A small-molecule ligand and the protein it binds are described below.
Small molecule (SMILES): [H]/N=C/[C@H](C[C@@H]1CCNC1=O)NC(=O)[C@@H]1[C@@H]2[C@H](CN1C(=O)[C@@H](NC(=O)C(F)(F)F)C(C)(C)C)C2(C)C

Binding-site contacts:
Ligand atom F3 contacts residue ARG188 of chain 2.A at 3.8 Å.
Ligand atom C22 contacts residue GLU166 of chain 2.A at 3.6 Å.
Ligand atom N5 contacts residue CYS145 of chain 2.A at 2.7 Å (h-bond).
Ligand atom N1 contacts residue HIS164 of chain 2.A at 2.9 Å (h-bond).
Ligand atom O1 contacts residue HIS163 of chain 2.A at 2.8 Å (h-bond).
Ligand atom C21 contacts residue GLU166 of chain 2.A at 3.7 Å.
Ligand atom C1 contacts residue HIS164 of chain 2.A at 3.6 Å.
Ligand atom F2 contacts residue MET165 of chain 2.A at 3.0 Å.
Ligand atom F2 contacts residue LEU167 of chain 2.A at 3.2 Å.
Ligand atom O4 contacts residue GLN189 of chain 2.A at 3.4 Å.
Ligand atom C9 contacts residue HIS164 of chain 2.A at 3.4 Å.
Ligand atom N2 contacts residue LEU140 of chain 2.A at 3.5 Å (h-bond).
Ligand atom N4 contacts residue GLU166 of chain 2.A at 2.8 Å (salt-bridge).
Ligand atom C19 contacts residue ASP187 of chain 2.A at 3.6 Å.
Ligand atom N1 contacts residue CYS145 of chain 2.A at 2.8 Å (h-bond).
Ligand atom O3 contacts residue MET165 of chain 2.A at 3.3 Å.
Ligand atom O1 contacts residue HIS172 of chain 2.A at 3.4 Å.
Ligand atom C8 contacts residue GLU166 of chain 2.A at 3.4 Å.
Ligand atom C19 contacts residue ARG188 of chain 2.A at 3.3 Å.
Ligand atom F3 contacts residue THR190 of chain 2.A at 3.1 Å.
Ligand atom C20 contacts residue HIS41 of chain 2.A at 3.4 Å.
Ligand atom F3 contacts residue GLN192 of chain 2.A at 3.3 Å.
Ligand atom C3 contacts residue CYS145 of chain 2.A at 1.8 Å (hydrophobic).
Ligand atom C4 contacts residue LEU141 of chain 2.A at 3.6 Å (hydrophobic).
Ligand atom C23 contacts residue GLU166 of chain 2.A at 3.4 Å.
Ligand atom C9 contacts residue MET165 of chain 2.A at 3.8 Å (hydrophobic).
Ligand atom C20 contacts residue MET49 of chain 2.A at 3.8 Å (hydrophobic).
Ligand atom C2 contacts residue CYS145 of chain 2.A at 2.7 Å (hydrophobic).
Ligand atom N5 contacts residue GLY143 of chain 2.A at 3.4 Å (h-bond).
Ligand atom N2 contacts residue GLU166 of chain 2.A at 3.1 Å (salt-bridge).
Ligand atom C4 contacts residue SER144 of chain 2.A at 3.8 Å.
Ligand atom C20 contacts residue TYR54 of chain 2.A at 3.8 Å (hydrophobic).
Ligand atom N5 contacts residue SER144 of chain 2.A at 3.5 Å (h-bond).
Ligand atom C10 contacts residue GLN189 of chain 2.A at 3.7 Å.
Ligand atom F3 contacts residue MET165 of chain 2.A at 3.2 Å.
Ligand atom F2 contacts residue GLU166 of chain 2.A at 2.7 Å.
Ligand atom O1 contacts residue GLU166 of chain 2.A at 3.4 Å.
Ligand atom C22 contacts residue MET165 of chain 2.A at 3.6 Å (hydrophobic).
Ligand atom C4 contacts residue CYS145 of chain 2.A at 3.2 Å (hydrophobic).
Ligand atom O3 contacts residue GLU166 of chain 2.A at 2.8 Å (salt-bridge).

Sequence of chain 2.A:
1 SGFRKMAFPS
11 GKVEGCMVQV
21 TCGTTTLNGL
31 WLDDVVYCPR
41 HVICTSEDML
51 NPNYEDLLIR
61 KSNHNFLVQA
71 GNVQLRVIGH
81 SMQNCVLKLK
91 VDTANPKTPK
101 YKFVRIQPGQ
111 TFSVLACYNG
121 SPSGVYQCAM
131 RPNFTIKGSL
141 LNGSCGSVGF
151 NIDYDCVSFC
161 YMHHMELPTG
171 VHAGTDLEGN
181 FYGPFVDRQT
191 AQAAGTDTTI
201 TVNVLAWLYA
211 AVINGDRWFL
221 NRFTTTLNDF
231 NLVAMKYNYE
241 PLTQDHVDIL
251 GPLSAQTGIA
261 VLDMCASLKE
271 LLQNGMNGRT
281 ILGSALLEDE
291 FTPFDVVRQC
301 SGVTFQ

Sequence of chain 1.A:
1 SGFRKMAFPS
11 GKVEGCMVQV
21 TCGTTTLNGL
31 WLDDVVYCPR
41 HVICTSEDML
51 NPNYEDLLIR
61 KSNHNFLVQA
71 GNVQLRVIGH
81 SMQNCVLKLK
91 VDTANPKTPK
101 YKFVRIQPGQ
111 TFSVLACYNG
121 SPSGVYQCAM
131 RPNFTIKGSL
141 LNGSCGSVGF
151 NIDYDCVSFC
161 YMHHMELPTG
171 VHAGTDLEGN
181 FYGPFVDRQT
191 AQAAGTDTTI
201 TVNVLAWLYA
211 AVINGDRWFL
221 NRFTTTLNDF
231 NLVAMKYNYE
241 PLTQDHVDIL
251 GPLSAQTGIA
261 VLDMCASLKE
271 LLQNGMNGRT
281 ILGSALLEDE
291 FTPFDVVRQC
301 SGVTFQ